Binding-site contacts:
Ligand atom C5 contacts residue ASN144 of chain 1.A at 3.7 Å.
Ligand atom C2 contacts residue ASN144 of chain 1.A at 2.5 Å.
Ligand atom N2 contacts residue GLU142 of chain 1.A at 4.3 Å.
Ligand atom C8 contacts residue GLU142 of chain 1.A at 3.7 Å.
Ligand atom O7 contacts residue ASN144 of chain 1.A at 2.9 Å (h-bond).
Ligand atom C8 contacts residue PRO190 of chain 1.A at 3.4 Å (hydrophobic).
Ligand atom O5 contacts residue ASN144 of chain 1.A at 2.4 Å (h-bond).
Ligand atom C7 contacts residue ASN144 of chain 1.A at 3.0 Å.
Ligand atom C4 contacts residue ASN144 of chain 1.A at 4.2 Å.
Ligand atom C7 contacts residue GLU142 of chain 1.A at 4.5 Å.
Ligand atom C8 contacts residue ASN144 of chain 1.A at 3.7 Å.
Ligand atom C8 contacts residue ALA143 of chain 1.A at 4.2 Å (hydrophobic).
Ligand atom C3 contacts residue ASN144 of chain 1.A at 3.8 Å.
Ligand atom C1 contacts residue ASN144 of chain 1.A at 1.4 Å.
Ligand atom N2 contacts residue ASN144 of chain 1.A at 2.9 Å (h-bond).

A small-molecule ligand and the protein it binds are described below.
Small molecule (SMILES): CC(=O)N[C@@H]1[C@@H](O)[C@H](O)[C@@H](CO)O[C@H]1O

Sequence of chain 1.A:
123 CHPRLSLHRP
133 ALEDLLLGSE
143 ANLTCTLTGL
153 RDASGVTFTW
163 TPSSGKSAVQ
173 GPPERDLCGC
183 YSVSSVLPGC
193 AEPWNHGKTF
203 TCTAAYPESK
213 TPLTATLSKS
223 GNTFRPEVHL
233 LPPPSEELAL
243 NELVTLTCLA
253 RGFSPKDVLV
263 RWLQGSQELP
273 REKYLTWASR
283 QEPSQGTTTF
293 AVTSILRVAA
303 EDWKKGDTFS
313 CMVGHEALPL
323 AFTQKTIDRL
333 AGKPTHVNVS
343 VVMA